This small molecule binds to this protein.
Small molecule (SMILES): CC(=O)N[C@H]1[C@H](O[C@H]2[C@H](O)[C@@H](NC(C)=O)CO[C@@H]2CO)O[C@H](CO)[C@@H](O[C@@H]2O[C@H](CO)[C@@H](O)[C@H](O[C@H]3O[C@H](CO)[C@@H](O)[C@H](O)[C@@H]3O)[C@@H]2O)[C@@H]1O

Sequence of chain 1.A:
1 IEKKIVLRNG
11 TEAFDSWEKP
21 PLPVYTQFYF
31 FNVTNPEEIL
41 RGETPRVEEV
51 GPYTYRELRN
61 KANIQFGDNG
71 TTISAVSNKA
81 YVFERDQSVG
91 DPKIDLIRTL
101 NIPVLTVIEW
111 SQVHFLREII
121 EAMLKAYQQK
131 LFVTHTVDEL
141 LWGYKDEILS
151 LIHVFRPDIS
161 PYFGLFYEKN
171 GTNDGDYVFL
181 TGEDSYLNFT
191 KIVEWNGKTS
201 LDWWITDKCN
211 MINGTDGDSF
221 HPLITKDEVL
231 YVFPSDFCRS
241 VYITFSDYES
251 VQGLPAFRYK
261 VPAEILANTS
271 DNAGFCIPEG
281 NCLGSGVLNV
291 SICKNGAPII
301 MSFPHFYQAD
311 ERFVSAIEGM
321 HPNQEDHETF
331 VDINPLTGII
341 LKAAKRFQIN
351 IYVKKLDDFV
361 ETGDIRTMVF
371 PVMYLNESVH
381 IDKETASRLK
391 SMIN

Binding-site contacts:
Ligand atom C2 contacts residue LEU96 of chain 1.A at 3.6 Å (hydrophobic).
Ligand atom C2 contacts residue ASN32 of chain 1.A at 2.5 Å.
Ligand atom C8 contacts residue VAL50 of chain 1.A at 3.6 Å (hydrophobic).
Ligand atom C8 contacts residue TYR53 of chain 1.A at 4.5 Å (hydrophobic).
Ligand atom C7 contacts residue VAL50 of chain 1.A at 4.2 Å (hydrophobic).
Ligand atom O5 contacts residue ARG98 of chain 1.A at 4.2 Å.
Ligand atom O7 contacts residue ASN32 of chain 1.A at 3.8 Å.
Ligand atom C7 contacts residue LEU96 of chain 1.A at 3.6 Å (hydrophobic).
Ligand atom C6 contacts residue ARG98 of chain 1.A at 3.4 Å.
Ligand atom O5 contacts residue ASN32 of chain 1.A at 2.4 Å (h-bond).
Ligand atom O7 contacts residue THR134 of chain 1.A at 3.2 Å.
Ligand atom C1 contacts residue LEU96 of chain 1.A at 3.9 Å (hydrophobic).
Ligand atom O4 contacts residue LEU96 of chain 1.A at 4.0 Å.
Ligand atom C3 contacts residue LEU96 of chain 1.A at 3.8 Å (hydrophobic).
Ligand atom C7 contacts residue THR134 of chain 1.A at 4.0 Å.
Ligand atom C8 contacts residue LEU96 of chain 1.A at 3.6 Å (hydrophobic).
Ligand atom O6 contacts residue ARG98 of chain 1.A at 3.7 Å.
Ligand atom C8 contacts residue THR134 of chain 1.A at 3.8 Å.
Ligand atom C5 contacts residue ARG98 of chain 1.A at 4.3 Å.
Ligand atom C5 contacts residue ASN32 of chain 1.A at 3.6 Å.
Ligand atom N2 contacts residue LEU96 of chain 1.A at 2.7 Å (h-bond).
Ligand atom C7 contacts residue ASN32 of chain 1.A at 3.5 Å.
Ligand atom O7 contacts residue LEU96 of chain 1.A at 3.5 Å.
Ligand atom O5 contacts residue LEU96 of chain 1.A at 4.4 Å.
Ligand atom C3 contacts residue ASN32 of chain 1.A at 3.8 Å.
Ligand atom C1 contacts residue ASN32 of chain 1.A at 1.4 Å.
Ligand atom C4 contacts residue ASN32 of chain 1.A at 4.3 Å.
Ligand atom N2 contacts residue ASN32 of chain 1.A at 2.9 Å (h-bond).
Ligand atom O3 contacts residue LEU96 of chain 1.A at 4.0 Å.